Sequence of chain 1.A:
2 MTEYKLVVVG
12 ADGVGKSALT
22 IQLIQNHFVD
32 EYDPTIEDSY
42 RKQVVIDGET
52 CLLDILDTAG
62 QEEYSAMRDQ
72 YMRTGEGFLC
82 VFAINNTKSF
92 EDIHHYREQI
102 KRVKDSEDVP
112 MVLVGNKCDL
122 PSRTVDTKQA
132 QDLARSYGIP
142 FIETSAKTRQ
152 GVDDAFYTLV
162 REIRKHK

This small molecule binds to this protein.
Small molecule (SMILES): O=C1N[C@H](c2c(CNCCCCCCNCc3[nH]c4ccccc4c3[C@H]3NC(=O)c4ccc(O)cc43)[nH]c3ccccc23)c2cc(O)ccc21

Binding-site contacts:
Ligand atom C12 contacts residue GLU4 of chain 1.A at 3.6 Å.
Ligand atom C6 contacts residue MET2 of chain 1.A at 3.6 Å (hydrophobic).
Ligand atom C42 contacts residue LYS6 of chain 1.A at 3.7 Å.
Ligand atom C46 contacts residue LEU57 of chain 1.A at 3.8 Å (hydrophobic).
Ligand atom C31 contacts residue GLU38 of chain 1.A at 3.3 Å.
Ligand atom C9 contacts residue MET2 of chain 1.A at 3.8 Å (hydrophobic).
Ligand atom C20 contacts residue GLU4 of chain 1.A at 3.4 Å.
Ligand atom C45 contacts residue LEU57 of chain 1.A at 3.6 Å (hydrophobic).
Ligand atom C30 contacts residue TYR72 of chain 1.A at 3.8 Å (hydrophobic).
Ligand atom N41 contacts residue ASP55 of chain 1.A at 2.8 Å (salt-bridge).
Ligand atom C32 contacts residue GLU38 of chain 1.A at 3.4 Å.
Ligand atom O50 contacts residue GLU38 of chain 1.A at 2.5 Å (salt-bridge).
Ligand atom C28 contacts residue ASP55 of chain 1.A at 3.7 Å.
Ligand atom C29 contacts residue THR75 of chain 1.A at 3.8 Å.
Ligand atom C45 contacts residue LYS6 of chain 1.A at 3.7 Å.
Ligand atom C45 contacts residue ASP55 of chain 1.A at 3.4 Å.
Ligand atom N21 contacts residue GLU4 of chain 1.A at 2.7 Å (salt-bridge).
Ligand atom N8 contacts residue GLU4 of chain 1.A at 2.8 Å (salt-bridge).
Ligand atom C23 contacts residue GLU4 of chain 1.A at 3.5 Å.
Ligand atom C37 contacts residue THR75 of chain 1.A at 3.6 Å.
Ligand atom C7 contacts residue GLU4 of chain 1.A at 3.6 Å.
Ligand atom C46 contacts residue VAL8 of chain 1.A at 3.5 Å (hydrophobic).
Ligand atom C46 contacts residue LYS6 of chain 1.A at 3.7 Å.
Ligand atom O10 contacts residue GLU4 of chain 1.A at 3.5 Å.
Ligand atom C45 contacts residue LEU7 of chain 1.A at 3.7 Å (hydrophobic).
Ligand atom C5 contacts residue MET2 of chain 1.A at 3.7 Å (hydrophobic).
Ligand atom N49 contacts residue ASP55 of chain 1.A at 2.8 Å (salt-bridge).
Ligand atom C43 contacts residue LYS6 of chain 1.A at 3.7 Å.
Ligand atom C26 contacts residue ASP55 of chain 1.A at 3.3 Å.
Ligand atom O38 contacts residue THR75 of chain 1.A at 3.4 Å.
Ligand atom C23 contacts residue LEU53 of chain 1.A at 3.8 Å (hydrophobic).
Ligand atom C11 contacts residue GLU4 of chain 1.A at 3.7 Å.
Ligand atom C24 contacts residue GLU4 of chain 1.A at 3.6 Å.
Ligand atom O50 contacts residue TYR72 of chain 1.A at 3.4 Å.
Ligand atom C48 contacts residue ASP55 of chain 1.A at 3.6 Å.
Ligand atom C40 contacts residue ASP55 of chain 1.A at 3.6 Å.
Ligand atom C47 contacts residue VAL8 of chain 1.A at 3.7 Å (hydrophobic).
Ligand atom C44 contacts residue THR75 of chain 1.A at 3.7 Å.
Ligand atom C31 contacts residue TYR72 of chain 1.A at 3.6 Å (hydrophobic).
Ligand atom C46 contacts residue LEU7 of chain 1.A at 3.6 Å (hydrophobic).

Sequence of chain 1.D:
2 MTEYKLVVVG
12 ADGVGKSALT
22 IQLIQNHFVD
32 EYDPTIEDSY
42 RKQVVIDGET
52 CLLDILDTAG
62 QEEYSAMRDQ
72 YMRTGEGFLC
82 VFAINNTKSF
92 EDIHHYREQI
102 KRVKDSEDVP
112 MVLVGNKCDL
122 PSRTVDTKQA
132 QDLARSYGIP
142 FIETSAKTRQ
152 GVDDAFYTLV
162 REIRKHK